Binding-site contacts:
Ligand atom CG2 contacts residue ARG134 of chain 1.A at 3.7 Å.
Ligand atom O3P contacts residue TYR135 of chain 1.A at 2.5 Å (h-bond).
Ligand atom CD2 contacts residue ARG65 of chain 1.A at 3.5 Å.
Ligand atom CA contacts residue ASN231 of chain 1.A at 3.6 Å.
Ligand atom O1P contacts residue LYS54 of chain 1.A at 3.0 Å (salt-bridge).
Ligand atom C contacts residue LYS127 of chain 1.A at 3.7 Å.
Ligand atom CE1 contacts residue ARG65 of chain 1.A at 3.6 Å.
Ligand atom O contacts residue LYS127 of chain 1.A at 2.8 Å (salt-bridge).
Ligand atom CB contacts residue ASN231 of chain 1.A at 3.6 Å.
Ligand atom C contacts residue ASN231 of chain 1.A at 3.7 Å.
Ligand atom P contacts residue ARG61 of chain 1.A at 3.7 Å.
Ligand atom N contacts residue ASN231 of chain 1.A at 2.9 Å (h-bond).
Ligand atom N contacts residue ASN180 of chain 1.A at 3.0 Å (h-bond).
Ligand atom CB contacts residue ASN180 of chain 1.A at 3.3 Å.
Ligand atom CZ contacts residue ARG65 of chain 1.A at 3.4 Å.
Ligand atom O contacts residue LYS54 of chain 1.A at 3.6 Å.
Ligand atom CB contacts residue ASN231 of chain 1.A at 3.7 Å.
Ligand atom O contacts residue ASN231 of chain 1.A at 3.0 Å (h-bond).
Ligand atom CG2 contacts residue ASN180 of chain 1.A at 3.6 Å.
Ligand atom CG contacts residue ARG65 of chain 1.A at 3.7 Å.
Ligand atom CG1 contacts residue LEU227 of chain 1.A at 3.4 Å (hydrophobic).
Ligand atom CE2 contacts residue ARG65 of chain 1.A at 3.3 Å.
Ligand atom O contacts residue VAL183 of chain 1.A at 3.5 Å.
Ligand atom OXT contacts residue T5W1 of chain 1.F at 3.3 Å.
Ligand atom C contacts residue ASN180 of chain 1.A at 3.6 Å.
Ligand atom O2P contacts residue ARG134 of chain 1.A at 2.8 Å (salt-bridge).
Ligand atom O3P contacts residue ARG134 of chain 1.A at 2.8 Å (salt-bridge).
Ligand atom O2P contacts residue ARG61 of chain 1.A at 2.9 Å (salt-bridge).
Ligand atom CD1 contacts residue ARG65 of chain 1.A at 3.7 Å.
Ligand atom O contacts residue ASN180 of chain 1.A at 2.9 Å (h-bond).
Ligand atom OXT contacts residue LYS54 of chain 1.A at 3.5 Å.
Ligand atom P contacts residue ARG134 of chain 1.A at 3.8 Å.
Ligand atom CG2 contacts residue VAL183 of chain 1.A at 3.7 Å (hydrophobic).
Ligand atom O1P contacts residue ARG61 of chain 1.A at 2.9 Å (salt-bridge).
Ligand atom CE2 contacts residue ARG61 of chain 1.A at 3.3 Å.
Ligand atom CA contacts residue LEU179 of chain 1.A at 3.7 Å (hydrophobic).
Ligand atom O contacts residue LEU179 of chain 1.A at 3.5 Å.
Ligand atom P contacts residue TYR135 of chain 1.A at 3.7 Å.
Ligand atom CG2 contacts residue GLY176 of chain 1.A at 3.5 Å.
Ligand atom CA contacts residue ASN180 of chain 1.A at 3.2 Å.

This protein binds this small molecule.
Small molecule (SMILES): CC(C)[C@H](NC(=O)[C@@H](NC(=O)[C@H](C)NC(=O)[C@@H]1CCCN1C(=O)[C@@H](N)Cc1ccccc1)[C@@H](C)OP(=O)(O)O)C(=O)O

Sequence of chain 1.A:
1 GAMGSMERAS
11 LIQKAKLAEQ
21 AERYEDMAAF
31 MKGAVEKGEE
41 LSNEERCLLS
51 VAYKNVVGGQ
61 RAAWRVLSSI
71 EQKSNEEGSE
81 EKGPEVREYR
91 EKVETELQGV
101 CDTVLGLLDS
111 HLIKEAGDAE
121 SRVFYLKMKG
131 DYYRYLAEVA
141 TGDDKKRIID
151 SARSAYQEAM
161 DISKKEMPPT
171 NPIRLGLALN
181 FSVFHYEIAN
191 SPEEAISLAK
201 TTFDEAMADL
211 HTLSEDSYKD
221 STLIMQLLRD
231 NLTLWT